Sequence of chain 1.H:
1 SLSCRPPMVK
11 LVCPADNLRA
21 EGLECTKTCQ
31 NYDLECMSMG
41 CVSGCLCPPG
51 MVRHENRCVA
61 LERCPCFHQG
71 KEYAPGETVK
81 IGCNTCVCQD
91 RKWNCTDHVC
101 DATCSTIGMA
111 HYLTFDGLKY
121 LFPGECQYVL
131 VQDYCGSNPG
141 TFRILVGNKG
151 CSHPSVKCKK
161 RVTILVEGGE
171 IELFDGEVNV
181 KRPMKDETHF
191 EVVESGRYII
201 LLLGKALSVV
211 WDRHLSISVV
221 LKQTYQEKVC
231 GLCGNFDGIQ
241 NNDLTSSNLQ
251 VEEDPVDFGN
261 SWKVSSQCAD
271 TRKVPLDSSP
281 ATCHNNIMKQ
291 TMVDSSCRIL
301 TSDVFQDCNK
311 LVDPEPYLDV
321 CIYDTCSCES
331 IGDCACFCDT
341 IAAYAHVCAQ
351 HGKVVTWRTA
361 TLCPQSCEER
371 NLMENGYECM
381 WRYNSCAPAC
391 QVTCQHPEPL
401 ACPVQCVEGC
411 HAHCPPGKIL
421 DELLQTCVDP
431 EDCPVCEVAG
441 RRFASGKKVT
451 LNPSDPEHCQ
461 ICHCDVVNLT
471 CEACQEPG

Binding-site contacts:
Ligand atom C1 contacts residue ASN94 of chain 1.H at 1.4 Å.
Ligand atom C7 contacts residue ASN94 of chain 1.H at 3.3 Å.
Ligand atom O7 contacts residue ASN94 of chain 1.H at 3.1 Å.
Ligand atom C8 contacts residue ASN94 of chain 1.H at 3.9 Å.
Ligand atom O5 contacts residue ASN94 of chain 1.H at 2.1 Å (h-bond).
Ligand atom C5 contacts residue ASN94 of chain 1.H at 3.4 Å.
Ligand atom O6 contacts residue GLN89 of chain 1.H at 3.5 Å (h-bond).
Ligand atom C2 contacts residue ASN94 of chain 1.H at 2.3 Å.
Ligand atom N2 contacts residue ASN94 of chain 1.H at 3.0 Å (h-bond).
Ligand atom C6 contacts residue ASN94 of chain 1.H at 4.5 Å.
Ligand atom O7 contacts residue TRP93 of chain 1.H at 4.0 Å.
Ligand atom C4 contacts residue ASN94 of chain 1.H at 4.0 Å.
Ligand atom C3 contacts residue ASN94 of chain 1.H at 3.6 Å.

This protein binds this small molecule.
Small molecule (SMILES): CC(=O)N[C@@H]1[C@@H](O)[C@H](O)[C@@H](CO)O[C@H]1O